A protein and the small-molecule ligand that binds it are described below.
Small molecule (SMILES): CC(=O)N[C@@H]1[C@@H](O)[C@H](O)[C@@H](CO)O[C@H]1O

Sequence of chain 1.B:
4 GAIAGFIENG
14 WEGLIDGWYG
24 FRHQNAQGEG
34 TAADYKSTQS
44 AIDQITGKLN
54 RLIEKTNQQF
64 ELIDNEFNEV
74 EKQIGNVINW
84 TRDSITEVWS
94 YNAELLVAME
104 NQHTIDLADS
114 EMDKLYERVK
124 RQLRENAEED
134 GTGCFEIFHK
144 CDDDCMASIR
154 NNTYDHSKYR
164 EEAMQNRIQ

Binding-site contacts:
Ligand atom O7 contacts residue GLU72 of chain 1.B at 4.4 Å.
Ligand atom O7 contacts residue LYS75 of chain 1.B at 2.9 Å (salt-bridge).
Ligand atom O7 contacts residue ASN79 of chain 1.B at 3.1 Å (h-bond).
Ligand atom C7 contacts residue LYS75 of chain 1.B at 3.7 Å.
Ligand atom C5 contacts residue ASN82 of chain 1.B at 3.6 Å.
Ligand atom N2 contacts residue ASN82 of chain 1.B at 2.8 Å (h-bond).
Ligand atom C7 contacts residue GLY78 of chain 1.B at 4.3 Å.
Ligand atom C3 contacts residue GLU72 of chain 1.B at 3.9 Å.
Ligand atom C8 contacts residue LYS75 of chain 1.B at 3.6 Å.
Ligand atom N2 contacts residue ASN79 of chain 1.B at 4.4 Å.
Ligand atom C7 contacts residue ASN82 of chain 1.B at 3.6 Å.
Ligand atom C3 contacts residue ASN82 of chain 1.B at 3.6 Å.
Ligand atom C8 contacts residue GLY78 of chain 1.B at 3.6 Å.
Ligand atom C1 contacts residue ASN82 of chain 1.B at 1.4 Å.
Ligand atom C4 contacts residue ASN82 of chain 1.B at 4.1 Å.
Ligand atom C7 contacts residue GLU72 of chain 1.B at 4.2 Å.
Ligand atom C8 contacts residue ASN79 of chain 1.B at 3.5 Å.
Ligand atom C7 contacts residue ASN79 of chain 1.B at 3.4 Å.
Ligand atom C8 contacts residue GLU72 of chain 1.B at 4.0 Å.
Ligand atom N2 contacts residue GLU72 of chain 1.B at 4.5 Å.
Ligand atom O5 contacts residue ASN82 of chain 1.B at 2.4 Å (h-bond).
Ligand atom C8 contacts residue GLU74 of chain 1.B at 4.4 Å.
Ligand atom N2 contacts residue GLY78 of chain 1.B at 4.2 Å.
Ligand atom O7 contacts residue ASN82 of chain 1.B at 4.0 Å.
Ligand atom C2 contacts residue ASN82 of chain 1.B at 2.2 Å.
Ligand atom O3 contacts residue GLU72 of chain 1.B at 3.1 Å (salt-bridge).